A protein and the small-molecule ligand that binds it are described below.
Small molecule (SMILES): N[C@H](C(=O)O)[C@H](OCc1cccc(NC(=O)c2ccc(C(F)(F)F)cc2)c1)C(=O)O

Sequence of chain 1.A:
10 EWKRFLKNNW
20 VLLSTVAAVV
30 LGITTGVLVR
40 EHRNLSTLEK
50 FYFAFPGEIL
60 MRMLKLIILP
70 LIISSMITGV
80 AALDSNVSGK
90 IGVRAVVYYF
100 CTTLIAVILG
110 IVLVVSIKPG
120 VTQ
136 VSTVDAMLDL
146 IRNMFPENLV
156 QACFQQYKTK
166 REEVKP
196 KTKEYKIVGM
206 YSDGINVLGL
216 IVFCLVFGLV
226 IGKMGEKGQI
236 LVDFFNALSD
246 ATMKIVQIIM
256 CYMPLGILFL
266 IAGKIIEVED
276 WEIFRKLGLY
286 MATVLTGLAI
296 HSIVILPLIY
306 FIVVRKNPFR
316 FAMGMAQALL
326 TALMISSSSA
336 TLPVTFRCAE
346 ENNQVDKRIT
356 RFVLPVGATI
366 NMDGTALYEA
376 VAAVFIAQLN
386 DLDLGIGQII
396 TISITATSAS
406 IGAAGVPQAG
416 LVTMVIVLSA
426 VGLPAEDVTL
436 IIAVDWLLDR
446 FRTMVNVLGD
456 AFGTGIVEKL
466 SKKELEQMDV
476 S

Binding-site contacts:
Ligand atom C11 contacts residue GLY407 of chain 1.A at 3.2 Å.
Ligand atom N1 contacts residue SER331 of chain 1.A at 3.6 Å.
Ligand atom N1 contacts residue THR448 of chain 1.A at 3.2 Å (h-bond).
Ligand atom F contacts residue LEU70 of chain 1.A at 3.7 Å.
Ligand atom C14 contacts residue GLY407 of chain 1.A at 3.6 Å.
Ligand atom C1 contacts residue THR448 of chain 1.A at 3.3 Å.
Ligand atom C10 contacts residue GLY407 of chain 1.A at 3.4 Å.
Ligand atom O3 contacts residue ARG447 of chain 1.A at 3.4 Å (salt-bridge).
Ligand atom C14 contacts residue ALA404 of chain 1.A at 3.2 Å (hydrophobic).
Ligand atom C15 contacts residue GLY407 of chain 1.A at 3.8 Å.
Ligand atom C3 contacts residue THR370 of chain 1.A at 3.5 Å.
Ligand atom O2 contacts residue ARG447 of chain 1.A at 2.4 Å (salt-bridge).
Ligand atom N1 contacts residue ASP444 of chain 1.A at 3.4 Å (salt-bridge).
Ligand atom O5 contacts residue ALA414 of chain 1.A at 3.4 Å.
Ligand atom O2 contacts residue THR370 of chain 1.A at 2.7 Å (h-bond).
Ligand atom C15 contacts residue THR418 of chain 1.A at 3.4 Å.
Ligand atom C16 contacts residue VAL411 of chain 1.A at 3.2 Å (hydrophobic).
Ligand atom C14 contacts residue THR418 of chain 1.A at 3.5 Å.
Ligand atom O contacts residue SER332 of chain 1.A at 3.4 Å.
Ligand atom F contacts residue SER74 of chain 1.A at 3.4 Å.
Ligand atom C9 contacts residue GLY407 of chain 1.A at 3.6 Å.
Ligand atom C contacts residue ASN451 of chain 1.A at 3.5 Å.
Ligand atom O1 contacts residue SER333 of chain 1.A at 3.4 Å (h-bond).
Ligand atom C7 contacts residue VAL411 of chain 1.A at 3.7 Å (hydrophobic).
Ligand atom F2 contacts residue ILE71 of chain 1.A at 3.6 Å.
Ligand atom O3 contacts residue ASP444 of chain 1.A at 2.8 Å (salt-bridge).
Ligand atom C8 contacts residue ALA414 of chain 1.A at 3.8 Å (hydrophobic).
Ligand atom O2 contacts residue ASP444 of chain 1.A at 3.8 Å.
Ligand atom C17 contacts residue VAL411 of chain 1.A at 3.6 Å (hydrophobic).
Ligand atom C15 contacts residue ALA404 of chain 1.A at 3.7 Å (hydrophobic).
Ligand atom C2 contacts residue THR370 of chain 1.A at 3.5 Å.
Ligand atom O5 contacts residue VAL411 of chain 1.A at 3.2 Å (h-bond).
Ligand atom C contacts residue SER333 of chain 1.A at 3.6 Å.
Ligand atom C3 contacts residue ASP444 of chain 1.A at 3.4 Å.
Ligand atom C3 contacts residue ARG447 of chain 1.A at 3.2 Å.
Ligand atom C12 contacts residue GLY407 of chain 1.A at 3.4 Å.
Ligand atom F1 contacts residue ALA404 of chain 1.A at 3.6 Å.
Ligand atom F2 contacts residue ILE421 of chain 1.A at 3.2 Å.
Ligand atom O1 contacts residue ASN451 of chain 1.A at 2.5 Å (h-bond).
Ligand atom O contacts residue SER333 of chain 1.A at 2.6 Å (h-bond).